Binding-site contacts:
Ligand atom O7 contacts residue LYS94 of chain 1.A at 4.2 Å.
Ligand atom O5 contacts residue ASN95 of chain 1.A at 2.3 Å (h-bond).
Ligand atom C7 contacts residue LYS94 of chain 1.A at 4.3 Å.
Ligand atom C1 contacts residue ASN95 of chain 1.A at 1.4 Å.
Ligand atom N2 contacts residue ASN95 of chain 1.A at 3.1 Å (h-bond).
Ligand atom C8 contacts residue LYS94 of chain 1.A at 3.9 Å.
Ligand atom C4 contacts residue ASN95 of chain 1.A at 4.1 Å.
Ligand atom C7 contacts residue ASN95 of chain 1.A at 3.7 Å.
Ligand atom C5 contacts residue ASN95 of chain 1.A at 3.6 Å.
Ligand atom C3 contacts residue ASN95 of chain 1.A at 3.8 Å.
Ligand atom O7 contacts residue ASN95 of chain 1.A at 3.7 Å.
Ligand atom C2 contacts residue ASN95 of chain 1.A at 2.4 Å.

Sequence of chain 1.A:
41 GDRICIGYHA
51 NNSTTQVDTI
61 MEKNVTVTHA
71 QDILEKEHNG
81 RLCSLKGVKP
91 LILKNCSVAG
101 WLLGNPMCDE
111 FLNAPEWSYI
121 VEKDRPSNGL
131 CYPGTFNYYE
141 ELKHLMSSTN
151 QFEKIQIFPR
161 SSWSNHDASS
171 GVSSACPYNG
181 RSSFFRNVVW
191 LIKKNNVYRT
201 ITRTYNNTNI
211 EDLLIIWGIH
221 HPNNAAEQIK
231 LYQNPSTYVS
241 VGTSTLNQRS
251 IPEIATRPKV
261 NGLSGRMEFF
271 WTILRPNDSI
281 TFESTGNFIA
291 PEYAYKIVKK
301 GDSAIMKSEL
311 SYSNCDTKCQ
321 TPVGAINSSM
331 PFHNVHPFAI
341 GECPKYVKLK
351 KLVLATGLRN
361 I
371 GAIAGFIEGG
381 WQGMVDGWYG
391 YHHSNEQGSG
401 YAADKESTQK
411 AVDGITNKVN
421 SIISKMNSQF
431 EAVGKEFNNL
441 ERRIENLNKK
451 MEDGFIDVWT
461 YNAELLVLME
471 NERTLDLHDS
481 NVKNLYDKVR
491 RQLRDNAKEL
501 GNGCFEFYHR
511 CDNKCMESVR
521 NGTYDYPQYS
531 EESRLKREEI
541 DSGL

This small molecule binds to this protein.
Small molecule (SMILES): CC(=O)N[C@@H]1[C@@H](O)[C@H](O)[C@@H](CO)O[C@H]1O